The protein below binds the small molecule below.
Small molecule (SMILES): O=S(=O)(c1cccc2cnccc12)N1CCCN(Cc2ccccc2B(O)O)CC1

Sequence of chain 1.A:
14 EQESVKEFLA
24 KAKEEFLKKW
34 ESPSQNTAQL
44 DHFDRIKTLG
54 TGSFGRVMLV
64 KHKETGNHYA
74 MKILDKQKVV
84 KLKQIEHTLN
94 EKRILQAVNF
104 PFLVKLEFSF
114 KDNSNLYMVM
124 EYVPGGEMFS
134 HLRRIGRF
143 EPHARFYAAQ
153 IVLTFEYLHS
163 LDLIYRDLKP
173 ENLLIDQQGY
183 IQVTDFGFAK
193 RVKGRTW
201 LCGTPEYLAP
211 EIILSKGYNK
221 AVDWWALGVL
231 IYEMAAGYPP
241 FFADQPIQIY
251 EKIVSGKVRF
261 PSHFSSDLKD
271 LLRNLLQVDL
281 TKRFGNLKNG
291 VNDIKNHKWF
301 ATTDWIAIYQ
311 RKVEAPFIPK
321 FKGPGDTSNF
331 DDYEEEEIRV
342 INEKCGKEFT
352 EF

Binding-site contacts:
Ligand atom C10 contacts residue THR186 of chain 1.A at 3.9 Å.
Ligand atom C8 contacts residue VAL126 of chain 1.A at 3.6 Å (hydrophobic).
Ligand atom C20 contacts residue VAL60 of chain 1.A at 3.9 Å (hydrophobic).
Ligand atom C4 contacts residue ALA73 of chain 1.A at 3.6 Å (hydrophobic).
Ligand atom C6 contacts residue PHE330 of chain 1.A at 3.8 Å (hydrophobic).
Ligand atom C8 contacts residue LEU176 of chain 1.A at 3.7 Å (hydrophobic).
Ligand atom C9 contacts residue THR186 of chain 1.A at 3.8 Å.
Ligand atom O contacts residue LEU176 of chain 1.A at 3.4 Å.
Ligand atom O1 contacts residue ASP187 of chain 1.A at 3.2 Å (salt-bridge).
Ligand atom C2 contacts residue MET123 of chain 1.A at 3.8 Å (hydrophobic).
Ligand atom C16 contacts residue GLY58 of chain 1.A at 3.6 Å.
Ligand atom C14 contacts residue THR54 of chain 1.A at 3.7 Å.
Ligand atom C10 contacts residue ASP187 of chain 1.A at 3.6 Å.
Ligand atom C15 contacts residue GLY55 of chain 1.A at 3.3 Å.
Ligand atom C10 contacts residue ASN174 of chain 1.A at 3.5 Å.
Ligand atom C19 contacts residue VAL60 of chain 1.A at 3.7 Å (hydrophobic).
Ligand atom N contacts residue ALA73 of chain 1.A at 3.6 Å.
Ligand atom B contacts residue ASP187 of chain 1.A at 3.4 Å.
Ligand atom O2 contacts residue LYS75 of chain 1.A at 3.3 Å (salt-bridge).
Ligand atom C7 contacts residue TYR125 of chain 1.A at 3.7 Å (hydrophobic).
Ligand atom C5 contacts residue LEU176 of chain 1.A at 3.7 Å (hydrophobic).
Ligand atom N contacts residue VAL126 of chain 1.A at 2.8 Å (h-bond).
Ligand atom O1 contacts residue LYS75 of chain 1.A at 3.2 Å (salt-bridge).
Ligand atom O contacts residue PHE330 of chain 1.A at 3.9 Å.
Ligand atom N contacts residue TYR125 of chain 1.A at 3.5 Å.
Ligand atom C7 contacts residue VAL126 of chain 1.A at 3.5 Å (hydrophobic).
Ligand atom C9 contacts residue GLU173 of chain 1.A at 3.9 Å.
Ligand atom C8 contacts residue GLU124 of chain 1.A at 3.1 Å.
Ligand atom B contacts residue LYS75 of chain 1.A at 3.3 Å.
Ligand atom O2 contacts residue ASP187 of chain 1.A at 2.7 Å (salt-bridge).
Ligand atom C4 contacts residue LEU176 of chain 1.A at 3.5 Å (hydrophobic).
Ligand atom N contacts residue GLU124 of chain 1.A at 3.6 Å.
Ligand atom O3 contacts residue VAL60 of chain 1.A at 3.6 Å.
Ligand atom C10 contacts residue GLU173 of chain 1.A at 3.5 Å.
Ligand atom C17 contacts residue LYS75 of chain 1.A at 3.6 Å.
Ligand atom C15 contacts residue GLY58 of chain 1.A at 3.5 Å.
Ligand atom C8 contacts residue ALA73 of chain 1.A at 3.4 Å (hydrophobic).
Ligand atom C7 contacts residue PHE330 of chain 1.A at 3.6 Å (hydrophobic).
Ligand atom C14 contacts residue GLY55 of chain 1.A at 3.9 Å.
Ligand atom C15 contacts residue THR54 of chain 1.A at 3.5 Å.